Sequence of chain 1.A:
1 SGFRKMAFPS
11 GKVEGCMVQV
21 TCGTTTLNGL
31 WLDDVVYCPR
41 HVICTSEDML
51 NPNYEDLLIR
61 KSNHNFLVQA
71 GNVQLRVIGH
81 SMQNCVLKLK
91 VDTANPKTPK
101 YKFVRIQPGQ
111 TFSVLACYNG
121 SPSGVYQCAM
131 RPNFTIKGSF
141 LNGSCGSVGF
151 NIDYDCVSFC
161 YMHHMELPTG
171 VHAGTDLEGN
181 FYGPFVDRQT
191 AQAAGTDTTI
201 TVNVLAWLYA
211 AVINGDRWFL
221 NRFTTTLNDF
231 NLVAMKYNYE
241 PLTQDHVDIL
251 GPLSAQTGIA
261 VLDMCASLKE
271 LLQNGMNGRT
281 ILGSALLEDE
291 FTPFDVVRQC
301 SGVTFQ

Binding-site contacts:
Ligand atom N10 contacts residue HIS41 of chain 1.A at 3.7 Å.
Ligand atom N10 contacts residue VAL186 of chain 1.A at 4.1 Å.
Ligand atom C06 contacts residue ARG188 of chain 1.A at 4.2 Å.
Ligand atom F16 contacts residue MET49 of chain 1.A at 4.0 Å.
Ligand atom C09 contacts residue MET165 of chain 1.A at 3.3 Å (hydrophobic).
Ligand atom C06 contacts residue DMS1 of chain 1.H at 3.4 Å.
Ligand atom C05 contacts residue GLN189 of chain 1.A at 4.2 Å.
Ligand atom F14 contacts residue DMS1 of chain 1.G at 3.9 Å.
Ligand atom C07 contacts residue MET165 of chain 1.A at 4.1 Å (hydrophobic).
Ligand atom O03 contacts residue GLN189 of chain 1.A at 3.8 Å.
Ligand atom C02 contacts residue GLN189 of chain 1.A at 3.3 Å.
Ligand atom C09 contacts residue HIS164 of chain 1.A at 4.2 Å.
Ligand atom C07 contacts residue DMS1 of chain 1.H at 3.4 Å.
Ligand atom C11 contacts residue MET49 of chain 1.A at 4.1 Å (hydrophobic).
Ligand atom C06 contacts residue GLN189 of chain 1.A at 3.6 Å.
Ligand atom C01 contacts residue GLN189 of chain 1.A at 3.2 Å.
Ligand atom C13 contacts residue DMS1 of chain 1.G at 4.0 Å.
Ligand atom O03 contacts residue DMS1 of chain 1.G at 4.1 Å.
Ligand atom N10 contacts residue HIS164 of chain 1.A at 4.1 Å.
Ligand atom C02 contacts residue MET49 of chain 1.A at 4.2 Å (hydrophobic).
Ligand atom C09 contacts residue ASP187 of chain 1.A at 3.7 Å.
Ligand atom N10 contacts residue MET165 of chain 1.A at 3.2 Å (h-bond).
Ligand atom F14 contacts residue HIS41 of chain 1.A at 3.5 Å.
Ligand atom C08 contacts residue MET165 of chain 1.A at 3.9 Å (hydrophobic).
Ligand atom C07 contacts residue GLN189 of chain 1.A at 3.9 Å.
Ligand atom N10 contacts residue ARG188 of chain 1.A at 4.0 Å.
Ligand atom N10 contacts residue ASP187 of chain 1.A at 3.0 Å.
Ligand atom F16 contacts residue DMS1 of chain 1.G at 3.0 Å.
Ligand atom C09 contacts residue HIS41 of chain 1.A at 4.0 Å.
Ligand atom C07 contacts residue ARG188 of chain 1.A at 3.6 Å.
Ligand atom C09 contacts residue ARG188 of chain 1.A at 3.9 Å.
Ligand atom O03 contacts residue MET49 of chain 1.A at 3.2 Å.
Ligand atom C05 contacts residue MET49 of chain 1.A at 4.2 Å (hydrophobic).
Ligand atom C09 contacts residue MET49 of chain 1.A at 4.0 Å (hydrophobic).
Ligand atom C11 contacts residue MET165 of chain 1.A at 4.3 Å (hydrophobic).
Ligand atom C08 contacts residue DMS1 of chain 1.H at 4.3 Å.
Ligand atom C08 contacts residue MET49 of chain 1.A at 3.9 Å (hydrophobic).
Ligand atom N04 contacts residue GLN189 of chain 1.A at 3.3 Å (h-bond).
Ligand atom C12 contacts residue MET49 of chain 1.A at 4.2 Å (hydrophobic).
Ligand atom C11 contacts residue HIS41 of chain 1.A at 4.3 Å.

The protein below binds the small molecule below.
Small molecule (SMILES): CC(=O)Nc1ccc(C#N)cc1C(F)(F)F